The protein below binds the small molecule below.
Small molecule (SMILES): N[C@@H](CO)C(=O)O

Binding-site contacts:
Ligand atom C contacts residue ARG380 of chain 1.B at 3.4 Å.
Ligand atom OXT contacts residue TRP348 of chain 1.B at 4.4 Å.
Ligand atom OXT contacts residue TYR119 of chain 1.B at 3.7 Å.
Ligand atom C contacts residue PLP1 of chain 1.G at 3.8 Å.
Ligand atom N contacts residue PLP1 of chain 1.G at 1.4 Å.
Ligand atom OXT contacts residue ARG380 of chain 1.B at 3.2 Å (salt-bridge).
Ligand atom CA contacts residue PLP1 of chain 1.G at 2.5 Å.
Ligand atom OXT contacts residue PLP1 of chain 1.G at 4.1 Å.
Ligand atom CB contacts residue SER347 of chain 1.B at 3.3 Å.
Ligand atom O contacts residue MPD1 of chain 1.I at 4.1 Å.
Ligand atom OXT contacts residue MPD1 of chain 1.I at 3.5 Å (h-bond).
Ligand atom N contacts residue LYS218 of chain 1.B at 4.0 Å.
Ligand atom N contacts residue TYR119 of chain 1.B at 3.4 Å.
Ligand atom N contacts residue TRP348 of chain 1.B at 3.8 Å.
Ligand atom OG contacts residue PLP1 of chain 1.G at 2.8 Å.
Ligand atom C contacts residue SER347 of chain 1.B at 3.6 Å.
Ligand atom O contacts residue SER347 of chain 1.B at 2.9 Å (h-bond).
Ligand atom OG contacts residue TYR119 of chain 1.B at 2.5 Å (h-bond).
Ligand atom O contacts residue ARG380 of chain 1.B at 2.8 Å (salt-bridge).
Ligand atom CA contacts residue TRP348 of chain 1.B at 3.7 Å (hydrophobic).
Ligand atom C contacts residue TYR119 of chain 1.B at 4.4 Å (hydrophobic).
Ligand atom CB contacts residue TYR119 of chain 1.B at 3.9 Å (hydrophobic).
Ligand atom OG contacts residue LYS218 of chain 1.B at 4.1 Å.
Ligand atom C contacts residue MPD1 of chain 1.I at 3.6 Å.
Ligand atom CB contacts residue TYR346 of chain 1.B at 4.1 Å (hydrophobic).
Ligand atom CA contacts residue TYR119 of chain 1.B at 4.2 Å (hydrophobic).
Ligand atom CA contacts residue MPD1 of chain 1.I at 4.0 Å.
Ligand atom CB contacts residue LYS218 of chain 1.B at 3.5 Å.
Ligand atom CB contacts residue PLP1 of chain 1.G at 3.0 Å.
Ligand atom O contacts residue TYR346 of chain 1.B at 3.5 Å.
Ligand atom CA contacts residue LYS218 of chain 1.B at 3.8 Å.
Ligand atom O contacts residue TRP348 of chain 1.B at 4.1 Å.
Ligand atom CB contacts residue MPD1 of chain 1.I at 3.6 Å.
Ligand atom N contacts residue MPD1 of chain 1.I at 4.2 Å.
Ligand atom CA contacts residue SER347 of chain 1.B at 3.5 Å.
Ligand atom C contacts residue TYR346 of chain 1.B at 4.2 Å (hydrophobic).
Ligand atom OG contacts residue MPD1 of chain 1.I at 3.0 Å (h-bond).
Ligand atom C contacts residue TRP348 of chain 1.B at 4.0 Å (hydrophobic).

Sequence of chain 1.B:
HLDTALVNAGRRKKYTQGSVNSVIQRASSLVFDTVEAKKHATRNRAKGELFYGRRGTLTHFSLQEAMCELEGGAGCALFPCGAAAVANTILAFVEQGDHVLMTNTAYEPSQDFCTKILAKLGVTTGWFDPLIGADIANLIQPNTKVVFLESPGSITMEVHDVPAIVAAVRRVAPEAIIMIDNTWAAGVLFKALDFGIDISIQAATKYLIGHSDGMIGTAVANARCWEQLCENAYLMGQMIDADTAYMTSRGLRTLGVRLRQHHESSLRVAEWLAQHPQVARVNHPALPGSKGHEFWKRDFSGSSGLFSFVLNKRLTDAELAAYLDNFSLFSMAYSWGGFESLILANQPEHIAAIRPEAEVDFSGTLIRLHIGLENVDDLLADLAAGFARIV